Binding-site contacts:
Ligand atom O03 contacts residue SER78 of chain 1.B at 2.5 Å (h-bond).
Ligand atom S02 contacts residue SER78 of chain 1.B at 3.3 Å (h-bond).
Ligand atom O01 contacts residue SER78 of chain 1.B at 4.3 Å.
Ligand atom C05 contacts residue SER78 of chain 1.B at 4.2 Å.
Ligand atom N06 contacts residue THR79 of chain 1.B at 3.9 Å.
Ligand atom N06 contacts residue SER78 of chain 1.B at 3.1 Å (h-bond).
Ligand atom C04 contacts residue SER78 of chain 1.B at 4.5 Å.
Ligand atom C05 contacts residue THR79 of chain 1.B at 4.3 Å.

Sequence of chain 1.B:
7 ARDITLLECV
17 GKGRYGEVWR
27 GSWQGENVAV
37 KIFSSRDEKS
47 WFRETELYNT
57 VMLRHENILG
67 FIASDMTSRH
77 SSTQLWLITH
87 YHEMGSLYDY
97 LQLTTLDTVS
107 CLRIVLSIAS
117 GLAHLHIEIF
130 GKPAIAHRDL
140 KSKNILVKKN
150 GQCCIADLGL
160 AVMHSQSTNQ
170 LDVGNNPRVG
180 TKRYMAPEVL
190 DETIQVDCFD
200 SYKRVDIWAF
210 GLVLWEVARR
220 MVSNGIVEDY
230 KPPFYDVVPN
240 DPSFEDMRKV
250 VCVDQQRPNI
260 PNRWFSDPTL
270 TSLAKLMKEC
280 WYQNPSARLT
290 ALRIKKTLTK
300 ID

A small-molecule ligand and the protein it binds are described below.
Small molecule (SMILES): O=S1(=O)CCN1